Binding-site contacts:
Ligand atom N2 contacts residue GLN260 of chain 1.E at 4.4 Å.
Ligand atom C5 contacts residue GLN260 of chain 1.E at 3.5 Å.
Ligand atom C8 contacts residue ASN262 of chain 1.E at 4.4 Å.
Ligand atom N2 contacts residue ASN262 of chain 1.E at 2.9 Å (h-bond).
Ligand atom C7 contacts residue ASN262 of chain 1.E at 3.2 Å.
Ligand atom C2 contacts residue GLN260 of chain 1.E at 4.1 Å.
Ligand atom C8 contacts residue VAL299 of chain 1.E at 4.1 Å (hydrophobic).
Ligand atom C7 contacts residue ASN298 of chain 1.E at 4.5 Å.
Ligand atom O7 contacts residue NAG1 of chain 1.YA at 3.9 Å.
Ligand atom C8 contacts residue SER300 of chain 1.E at 4.0 Å.
Ligand atom O5 contacts residue ARG409 of chain 1.E at 4.1 Å.
Ligand atom O7 contacts residue ASN298 of chain 1.E at 4.0 Å.
Ligand atom C3 contacts residue ASN262 of chain 1.E at 3.8 Å.
Ligand atom C6 contacts residue ARG409 of chain 1.E at 4.4 Å.
Ligand atom C5 contacts residue ASN262 of chain 1.E at 3.7 Å.
Ligand atom C4 contacts residue GLN260 of chain 1.E at 4.2 Å.
Ligand atom C1 contacts residue ASN262 of chain 1.E at 1.4 Å.
Ligand atom C1 contacts residue GLN260 of chain 1.E at 3.4 Å.
Ligand atom C4 contacts residue ASN262 of chain 1.E at 4.2 Å.
Ligand atom O5 contacts residue GLN260 of chain 1.E at 3.7 Å.
Ligand atom C2 contacts residue ASN262 of chain 1.E at 2.4 Å.
Ligand atom O6 contacts residue ARG409 of chain 1.E at 3.8 Å.
Ligand atom O7 contacts residue ASN262 of chain 1.E at 3.1 Å (h-bond).
Ligand atom C3 contacts residue GLN260 of chain 1.E at 3.9 Å.
Ligand atom O5 contacts residue ASN262 of chain 1.E at 2.4 Å (h-bond).
Ligand atom O5 contacts residue VAL411 of chain 1.E at 4.5 Å.
Ligand atom C8 contacts residue ASN298 of chain 1.E at 4.2 Å.

The small molecule below binds the protein below.
Small molecule (SMILES): CC(=O)N[C@@H]1[C@@H](O)[C@H](O)[C@@H](CO)O[C@H]1O

Sequence of chain 1.E:
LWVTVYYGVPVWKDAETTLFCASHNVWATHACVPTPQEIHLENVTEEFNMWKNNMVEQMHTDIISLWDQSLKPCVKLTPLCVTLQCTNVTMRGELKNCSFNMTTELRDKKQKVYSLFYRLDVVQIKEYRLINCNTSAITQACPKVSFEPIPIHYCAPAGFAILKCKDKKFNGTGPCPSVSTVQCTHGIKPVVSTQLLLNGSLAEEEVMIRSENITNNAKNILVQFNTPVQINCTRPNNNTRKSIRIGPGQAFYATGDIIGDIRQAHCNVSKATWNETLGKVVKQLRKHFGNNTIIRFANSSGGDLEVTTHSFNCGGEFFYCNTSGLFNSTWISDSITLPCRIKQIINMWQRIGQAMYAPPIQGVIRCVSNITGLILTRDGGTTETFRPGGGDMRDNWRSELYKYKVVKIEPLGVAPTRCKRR